Binding-site contacts:
Ligand atom C2 contacts residue CYS431 of chain 5.B at 3.7 Å (hydrophobic).
Ligand atom C3 contacts residue VAL400 of chain 5.B at 3.6 Å (hydrophobic).
Ligand atom N2 contacts residue CYS434 of chain 5.B at 3.4 Å.
Ligand atom C1 contacts residue CYS65 of chain 5.B at 3.1 Å (hydrophobic).
Ligand atom N1 contacts residue CYS65 of chain 5.B at 3.5 Å.
Ligand atom C3 contacts residue HIS69 of chain 5.B at 3.5 Å.
Ligand atom O3 contacts residue HIS69 of chain 5.B at 3.5 Å.
Ligand atom O3 contacts residue ASN382 of chain 5.B at 3.1 Å.
Ligand atom N2 contacts residue PRO401 of chain 5.B at 3.3 Å.
Ligand atom NI contacts residue CYS65 of chain 5.B at 2.5 Å.
Ligand atom C3 contacts residue ALA377 of chain 5.B at 3.7 Å (hydrophobic).
Ligand atom C3 contacts residue PRO401 of chain 5.B at 3.5 Å (hydrophobic).
Ligand atom C2 contacts residue VAL400 of chain 5.B at 3.8 Å (hydrophobic).
Ligand atom C1 contacts residue PRO378 of chain 5.B at 4.1 Å (hydrophobic).
Ligand atom N1 contacts residue ARG379 of chain 5.B at 3.0 Å (salt-bridge).
Ligand atom C2 contacts residue ARG379 of chain 5.B at 3.8 Å.
Ligand atom NI contacts residue CYS431 of chain 5.B at 2.4 Å.
Ligand atom C1 contacts residue ARG379 of chain 5.B at 3.5 Å.
Ligand atom C3 contacts residue CYS65 of chain 5.B at 3.1 Å (hydrophobic).
Ligand atom N2 contacts residue THR402 of chain 5.B at 2.8 Å (h-bond).
Ligand atom C3 contacts residue ALA68 of chain 5.B at 4.1 Å (hydrophobic).
Ligand atom O3 contacts residue VAL400 of chain 5.B at 3.6 Å.
Ligand atom C2 contacts residue CYS434 of chain 5.B at 3.1 Å (hydrophobic).
Ligand atom C2 contacts residue PRO401 of chain 5.B at 3.5 Å (hydrophobic).
Ligand atom FE contacts residue CYS65 of chain 5.B at 2.4 Å.
Ligand atom N1 contacts residue ALA377 of chain 5.B at 3.4 Å.
Ligand atom O3 contacts residue CYS65 of chain 5.B at 3.9 Å.
Ligand atom N2 contacts residue ARG379 of chain 5.B at 3.9 Å.
Ligand atom NI contacts residue CYS62 of chain 5.B at 2.3 Å.
Ligand atom N1 contacts residue PRO378 of chain 5.B at 3.2 Å.
Ligand atom O3 contacts residue ALA68 of chain 5.B at 3.6 Å.
Ligand atom C2 contacts residue THR402 of chain 5.B at 3.8 Å.
Ligand atom O3 contacts residue ALA377 of chain 5.B at 3.4 Å.
Ligand atom FE contacts residue CYS434 of chain 5.B at 2.5 Å.
Ligand atom N2 contacts residue CYS431 of chain 5.B at 3.8 Å.
Ligand atom C1 contacts residue ALA377 of chain 5.B at 3.7 Å (hydrophobic).
Ligand atom O3 contacts residue PRO401 of chain 5.B at 3.4 Å.
Ligand atom N2 contacts residue VAL400 of chain 5.B at 3.9 Å.
Ligand atom NI contacts residue CYS434 of chain 5.B at 2.6 Å.
Ligand atom C3 contacts residue CYS434 of chain 5.B at 3.3 Å (hydrophobic).

Sequence of chain 5.B:
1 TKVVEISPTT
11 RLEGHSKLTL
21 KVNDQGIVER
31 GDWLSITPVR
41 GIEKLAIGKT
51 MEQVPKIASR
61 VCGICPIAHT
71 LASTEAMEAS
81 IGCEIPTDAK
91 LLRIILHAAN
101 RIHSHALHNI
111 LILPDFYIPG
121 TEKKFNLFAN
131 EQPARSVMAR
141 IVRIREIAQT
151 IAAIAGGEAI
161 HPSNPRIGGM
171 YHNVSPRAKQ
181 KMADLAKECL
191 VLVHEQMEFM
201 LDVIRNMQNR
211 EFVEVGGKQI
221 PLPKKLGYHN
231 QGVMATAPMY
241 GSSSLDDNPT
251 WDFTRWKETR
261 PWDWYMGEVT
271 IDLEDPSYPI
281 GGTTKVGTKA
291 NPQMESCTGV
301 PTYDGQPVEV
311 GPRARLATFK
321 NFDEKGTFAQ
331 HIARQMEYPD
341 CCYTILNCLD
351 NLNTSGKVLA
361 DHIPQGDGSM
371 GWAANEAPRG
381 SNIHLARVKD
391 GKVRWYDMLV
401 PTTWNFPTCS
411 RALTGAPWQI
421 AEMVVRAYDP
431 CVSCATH

This small molecule binds to this protein.
Small molecule (SMILES): N#C[Fe]([Ni])(C#N)C=O